Sequence of chain 1.C:
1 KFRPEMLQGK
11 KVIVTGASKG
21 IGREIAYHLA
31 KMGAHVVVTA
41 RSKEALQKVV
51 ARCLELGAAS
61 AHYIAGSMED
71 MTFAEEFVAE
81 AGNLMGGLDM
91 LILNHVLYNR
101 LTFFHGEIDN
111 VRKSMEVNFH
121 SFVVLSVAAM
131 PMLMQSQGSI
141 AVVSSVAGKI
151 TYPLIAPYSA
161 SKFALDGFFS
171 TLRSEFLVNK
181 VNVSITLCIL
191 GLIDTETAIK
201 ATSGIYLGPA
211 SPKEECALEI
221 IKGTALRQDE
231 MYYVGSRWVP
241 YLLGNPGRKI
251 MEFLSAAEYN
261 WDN

The small molecule below binds the protein below.
Small molecule (SMILES): CCN1CCC[C@@H]1C(=O)NC1C2CC3CC(C2)CC1C3

Binding-site contacts:
Ligand atom C15 contacts residue NAP1 of chain 1.I at 4.3 Å.
Ligand atom C3 contacts residue TYR152 of chain 1.C at 4.3 Å (hydrophobic).
Ligand atom C13 contacts residue ALA198 of chain 1.C at 3.4 Å (hydrophobic).
Ligand atom O4 contacts residue NAP1 of chain 1.I at 3.4 Å.
Ligand atom C8 contacts residue LEU190 of chain 1.C at 3.9 Å (hydrophobic).
Ligand atom C8 contacts residue LEU192 of chain 1.C at 4.2 Å (hydrophobic).
Ligand atom C11 contacts residue THR202 of chain 1.C at 3.6 Å.
Ligand atom C7 contacts residue LEU192 of chain 1.C at 3.7 Å (hydrophobic).
Ligand atom C11 contacts residue ALA198 of chain 1.C at 4.3 Å (hydrophobic).
Ligand atom C8 contacts residue SER145 of chain 1.C at 3.3 Å.
Ligand atom C13 contacts residue THR197 of chain 1.C at 4.3 Å.
Ligand atom O4 contacts residue SER145 of chain 1.C at 2.7 Å (h-bond).
Ligand atom C16 contacts residue TYR158 of chain 1.C at 3.5 Å (hydrophobic).
Ligand atom C8 contacts residue NAP1 of chain 1.I at 4.1 Å.
Ligand atom C6 contacts residue TYR206 of chain 1.C at 3.8 Å (hydrophobic).
Ligand atom C16 contacts residue NAP1 of chain 1.I at 3.9 Å.
Ligand atom C6 contacts residue TYR152 of chain 1.C at 4.0 Å (hydrophobic).
Ligand atom C20 contacts residue TYR152 of chain 1.C at 4.1 Å (hydrophobic).
Ligand atom C8 contacts residue GLY191 of chain 1.C at 4.1 Å.
Ligand atom C10 contacts residue TYR158 of chain 1.C at 4.2 Å (hydrophobic).
Ligand atom O4 contacts residue ALA147 of chain 1.C at 4.3 Å.
Ligand atom C12 contacts residue LEU192 of chain 1.C at 3.9 Å (hydrophobic).
Ligand atom C2 contacts residue NAP1 of chain 1.I at 4.1 Å.
Ligand atom C13 contacts residue NAP1 of chain 1.I at 3.9 Å.
Ligand atom C11 contacts residue LEU192 of chain 1.C at 4.1 Å (hydrophobic).
Ligand atom C3 contacts residue SER145 of chain 1.C at 3.7 Å.
Ligand atom C19 contacts residue ILE155 of chain 1.C at 3.8 Å (hydrophobic).
Ligand atom C15 contacts residue TYR158 of chain 1.C at 3.6 Å (hydrophobic).
Ligand atom C17 contacts residue LEU192 of chain 1.C at 4.3 Å (hydrophobic).
Ligand atom C12 contacts residue ALA198 of chain 1.C at 3.5 Å (hydrophobic).
Ligand atom C3 contacts residue ALA147 of chain 1.C at 4.2 Å (hydrophobic).
Ligand atom O4 contacts residue TYR158 of chain 1.C at 2.9 Å (h-bond).
Ligand atom C7 contacts residue GLY191 of chain 1.C at 3.9 Å.
Ligand atom C7 contacts residue TYR152 of chain 1.C at 4.0 Å (hydrophobic).
Ligand atom C17 contacts residue NAP1 of chain 1.I at 3.2 Å.
Ligand atom C2 contacts residue TYR158 of chain 1.C at 4.0 Å (hydrophobic).
Ligand atom C19 contacts residue TYR152 of chain 1.C at 3.7 Å (hydrophobic).
Ligand atom C20 contacts residue TYR206 of chain 1.C at 3.9 Å (hydrophobic).
Ligand atom C2 contacts residue SER145 of chain 1.C at 3.6 Å.
Ligand atom C12 contacts residue NAP1 of chain 1.I at 3.5 Å.